Binding-site contacts:
Ligand atom N12 contacts residue ILE90 of chain 1.A at 3.1 Å (h-bond).
Ligand atom C09 contacts residue GLN119 of chain 1.A at 3.6 Å.
Ligand atom C05 contacts residue HIS141 of chain 1.A at 3.7 Å.
Ligand atom C14 contacts residue GLY65 of chain 1.A at 3.9 Å.
Ligand atom C05 contacts residue ILE90 of chain 1.A at 3.7 Å (hydrophobic).
Ligand atom C03 contacts residue GLU89 of chain 1.A at 3.5 Å.
Ligand atom C10 contacts residue GLU89 of chain 1.A at 3.9 Å.
Ligand atom C11 contacts residue ILE90 of chain 1.A at 3.6 Å (hydrophobic).
Ligand atom C11 contacts residue HIS141 of chain 1.A at 3.7 Å.
Ligand atom C01 contacts residue TYR67 of chain 1.A at 3.6 Å (hydrophobic).
Ligand atom S04 contacts residue TRP142 of chain 1.A at 3.4 Å.
Ligand atom C14 contacts residue GLU89 of chain 1.A at 3.7 Å.
Ligand atom C10 contacts residue MET88 of chain 1.A at 3.6 Å (hydrophobic).
Ligand atom C21 contacts residue TRP142 of chain 1.A at 3.5 Å (hydrophobic).
Ligand atom C20 contacts residue MET39 of chain 1.A at 3.9 Å (hydrophobic).
Ligand atom C08 contacts residue SER118 of chain 1.A at 3.7 Å.
Ligand atom N12 contacts residue GLY65 of chain 1.A at 3.8 Å.
Ligand atom C17 contacts residue HIS141 of chain 1.A at 3.8 Å.
Ligand atom N07 contacts residue ALA117 of chain 1.A at 3.8 Å.
Ligand atom C10 contacts residue GLY116 of chain 1.A at 3.6 Å.
Ligand atom C20 contacts residue TRP142 of chain 1.A at 3.4 Å (hydrophobic).
Ligand atom C01 contacts residue GLY65 of chain 1.A at 3.7 Å.
Ligand atom C18 contacts residue HIS141 of chain 1.A at 3.8 Å.
Ligand atom C21 contacts residue MET39 of chain 1.A at 3.8 Å (hydrophobic).
Ligand atom C18 contacts residue MET39 of chain 1.A at 3.9 Å (hydrophobic).
Ligand atom C15 contacts residue TRP142 of chain 1.A at 3.8 Å (hydrophobic).
Ligand atom C10 contacts residue ILE90 of chain 1.A at 3.8 Å (hydrophobic).
Ligand atom N13 contacts residue GLY65 of chain 1.A at 3.5 Å.
Ligand atom C09 contacts residue TRP142 of chain 1.A at 3.5 Å (hydrophobic).
Ligand atom C18 contacts residue TRP142 of chain 1.A at 3.7 Å (hydrophobic).
Ligand atom C09 contacts residue ARG145 of chain 1.A at 3.4 Å.
Ligand atom N13 contacts residue GLU89 of chain 1.A at 2.5 Å (salt-bridge).
Ligand atom C15 contacts residue HIS141 of chain 1.A at 3.6 Å.
Ligand atom N12 contacts residue GLU89 of chain 1.A at 3.3 Å (salt-bridge).
Ligand atom C06 contacts residue ILE90 of chain 1.A at 3.9 Å (hydrophobic).
Ligand atom C09 contacts residue SER118 of chain 1.A at 3.5 Å.
Ligand atom N07 contacts residue SER118 of chain 1.A at 3.0 Å (h-bond).
Ligand atom N13 contacts residue ILE90 of chain 1.A at 3.9 Å.
Ligand atom C03 contacts residue TYR67 of chain 1.A at 3.7 Å (hydrophobic).
Ligand atom C19 contacts residue TRP142 of chain 1.A at 3.5 Å (hydrophobic).

A protein and the small-molecule ligand that binds it are described below.
Small molecule (SMILES): COc1ccc(C2(c3cc(-c4sc(C)nc4C)[nH]n3)CC2)cc1

Sequence of chain 1.A:
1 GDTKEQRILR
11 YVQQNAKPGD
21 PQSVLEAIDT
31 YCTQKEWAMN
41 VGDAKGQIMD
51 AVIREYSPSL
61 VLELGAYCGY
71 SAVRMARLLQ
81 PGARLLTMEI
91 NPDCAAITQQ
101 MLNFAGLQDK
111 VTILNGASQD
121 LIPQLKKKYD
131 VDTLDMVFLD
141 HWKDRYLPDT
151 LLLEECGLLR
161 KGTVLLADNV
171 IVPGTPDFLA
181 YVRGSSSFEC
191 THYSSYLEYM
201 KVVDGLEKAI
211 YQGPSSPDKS